Binding-site contacts:
Ligand atom N2 contacts residue ASN371 of chain 3.A at 2.9 Å (h-bond).
Ligand atom C3 contacts residue ASN371 of chain 3.A at 3.9 Å.
Ligand atom C4 contacts residue ASN371 of chain 3.A at 4.4 Å.
Ligand atom O5 contacts residue ASN371 of chain 3.A at 2.5 Å (h-bond).
Ligand atom O7 contacts residue ASN371 of chain 3.A at 3.8 Å.
Ligand atom C7 contacts residue ASN371 of chain 3.A at 3.6 Å.
Ligand atom C1 contacts residue ASN371 of chain 3.A at 1.5 Å.
Ligand atom C2 contacts residue ASN371 of chain 3.A at 2.5 Å.
Ligand atom C5 contacts residue ASN371 of chain 3.A at 3.8 Å.

The protein below binds the small molecule below.
Small molecule (SMILES): CC(=O)N[C@@H]1[C@@H](O)[C@H](O)[C@@H](CO)O[C@H]1O

Sequence of chain 3.A:
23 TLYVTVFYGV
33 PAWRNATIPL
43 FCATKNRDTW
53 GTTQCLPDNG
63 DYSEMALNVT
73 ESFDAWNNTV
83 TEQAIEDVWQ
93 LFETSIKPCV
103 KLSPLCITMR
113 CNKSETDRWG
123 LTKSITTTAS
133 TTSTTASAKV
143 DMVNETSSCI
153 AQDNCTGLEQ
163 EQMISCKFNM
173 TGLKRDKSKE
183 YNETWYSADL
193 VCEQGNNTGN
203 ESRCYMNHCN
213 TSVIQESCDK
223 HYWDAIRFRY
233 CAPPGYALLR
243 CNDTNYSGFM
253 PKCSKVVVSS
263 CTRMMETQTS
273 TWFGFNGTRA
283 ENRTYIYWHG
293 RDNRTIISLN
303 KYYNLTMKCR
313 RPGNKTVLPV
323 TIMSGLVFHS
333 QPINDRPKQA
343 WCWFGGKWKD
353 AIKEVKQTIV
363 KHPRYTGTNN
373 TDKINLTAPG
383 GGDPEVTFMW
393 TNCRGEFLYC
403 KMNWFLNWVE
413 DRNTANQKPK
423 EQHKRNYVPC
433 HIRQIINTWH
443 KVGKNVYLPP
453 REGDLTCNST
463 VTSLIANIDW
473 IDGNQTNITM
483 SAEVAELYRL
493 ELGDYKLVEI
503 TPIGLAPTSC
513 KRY